Sequence of chain 59.C:
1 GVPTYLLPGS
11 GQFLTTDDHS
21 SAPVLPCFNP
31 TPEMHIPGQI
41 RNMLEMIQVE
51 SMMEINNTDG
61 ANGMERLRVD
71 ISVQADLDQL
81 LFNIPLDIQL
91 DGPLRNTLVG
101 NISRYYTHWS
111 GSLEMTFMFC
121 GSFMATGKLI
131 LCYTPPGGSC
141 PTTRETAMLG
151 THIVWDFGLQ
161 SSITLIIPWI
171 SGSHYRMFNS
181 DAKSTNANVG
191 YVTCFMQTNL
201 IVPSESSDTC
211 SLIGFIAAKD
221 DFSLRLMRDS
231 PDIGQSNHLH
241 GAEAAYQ

This small molecule binds to this protein.
Small molecule (SMILES): CC(=O)N[C@@H]1[C@@H](O)[C@H](O[C@@H]2O[C@H](CO)[C@H](O)[C@H](O[C@]3(C(=O)O)C[C@H](O)[C@@H](NC(C)=O)[C@H]([C@H](O)[C@H](O)CO)O3)[C@H]2O)[C@@H](CO)O[C@H]1O

Binding-site contacts:
Ligand atom C4 contacts residue ASN275 of chain 59.A at 3.7 Å.
Ligand atom O6 contacts residue ASN283 of chain 59.A at 3.0 Å (h-bond).
Ligand atom O3 contacts residue ASP91 of chain 59.C at 3.5 Å.
Ligand atom C10 contacts residue PRO231 of chain 59.C at 3.8 Å (hydrophobic).
Ligand atom O1B contacts residue ARG104 of chain 59.C at 3.0 Å (salt-bridge).
Ligand atom O4 contacts residue ARG95 of chain 59.C at 3.5 Å.
Ligand atom O6 contacts residue PRO274 of chain 59.A at 3.6 Å.
Ligand atom O10 contacts residue ASN275 of chain 59.A at 3.0 Å (h-bond).
Ligand atom C11 contacts residue ASP232 of chain 59.C at 3.6 Å.
Ligand atom O2 contacts residue PRO274 of chain 59.A at 3.4 Å.
Ligand atom O6 contacts residue GLY282 of chain 59.A at 3.5 Å.
Ligand atom C2 contacts residue ASP91 of chain 59.C at 3.2 Å.
Ligand atom O2 contacts residue GLY282 of chain 59.A at 3.8 Å.
Ligand atom O2 contacts residue ASP91 of chain 59.C at 2.5 Å (salt-bridge).
Ligand atom C11 contacts residue ILE233 of chain 59.C at 3.6 Å (hydrophobic).
Ligand atom C11 contacts residue PRO231 of chain 59.C at 3.5 Å (hydrophobic).
Ligand atom C5 contacts residue PRO231 of chain 59.C at 3.7 Å (hydrophobic).
Ligand atom C4 contacts residue PRO231 of chain 59.C at 3.6 Å (hydrophobic).
Ligand atom O5 contacts residue ASN283 of chain 59.A at 3.7 Å.
Ligand atom O4 contacts residue ASP232 of chain 59.C at 2.8 Å (salt-bridge).
Ligand atom C3 contacts residue ARG104 of chain 59.C at 3.8 Å.
Ligand atom C6 contacts residue ASN283 of chain 59.A at 3.8 Å.
Ligand atom C10 contacts residue ASN275 of chain 59.A at 3.3 Å.
Ligand atom C1 contacts residue ARG104 of chain 59.C at 3.8 Å.
Ligand atom C4 contacts residue ASP232 of chain 59.C at 3.4 Å.
Ligand atom C11 contacts residue GLY234 of chain 59.C at 3.8 Å.
Ligand atom C5 contacts residue ASN283 of chain 59.A at 3.8 Å.
Ligand atom O10 contacts residue ARG270 of chain 59.A at 3.6 Å.
Ligand atom O4 contacts residue PRO231 of chain 59.C at 3.9 Å.
Ligand atom N5 contacts residue PRO231 of chain 59.C at 3.0 Å (h-bond).
Ligand atom C6 contacts residue ALA273 of chain 59.A at 3.8 Å (hydrophobic).
Ligand atom N5 contacts residue ASN275 of chain 59.A at 3.4 Å (h-bond).
Ligand atom C5 contacts residue GLY282 of chain 59.A at 3.8 Å.
Ligand atom O7 contacts residue PRO274 of chain 59.A at 3.6 Å.
Ligand atom O6 contacts residue ALA273 of chain 59.A at 3.7 Å.
Ligand atom C1 contacts residue ASN283 of chain 59.A at 3.4 Å.
Ligand atom C5 contacts residue ASN275 of chain 59.A at 3.5 Å.
Ligand atom O4 contacts residue ASN275 of chain 59.A at 3.0 Å (h-bond).
Ligand atom C5 contacts residue PRO274 of chain 59.A at 3.9 Å (hydrophobic).
Ligand atom C6 contacts residue GLY282 of chain 59.A at 3.6 Å.

Sequence of chain 59.A:
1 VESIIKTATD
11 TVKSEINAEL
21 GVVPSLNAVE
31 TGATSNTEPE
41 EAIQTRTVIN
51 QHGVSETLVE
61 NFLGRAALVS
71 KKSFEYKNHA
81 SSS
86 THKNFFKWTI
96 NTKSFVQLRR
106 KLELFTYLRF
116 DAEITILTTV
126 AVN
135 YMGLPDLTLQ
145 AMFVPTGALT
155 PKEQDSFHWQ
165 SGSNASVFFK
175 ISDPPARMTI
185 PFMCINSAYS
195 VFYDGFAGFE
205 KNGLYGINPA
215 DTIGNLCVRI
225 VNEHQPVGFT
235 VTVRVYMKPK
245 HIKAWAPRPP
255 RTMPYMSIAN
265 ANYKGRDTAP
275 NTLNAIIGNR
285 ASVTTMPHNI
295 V